Sequence of chain 1.A:
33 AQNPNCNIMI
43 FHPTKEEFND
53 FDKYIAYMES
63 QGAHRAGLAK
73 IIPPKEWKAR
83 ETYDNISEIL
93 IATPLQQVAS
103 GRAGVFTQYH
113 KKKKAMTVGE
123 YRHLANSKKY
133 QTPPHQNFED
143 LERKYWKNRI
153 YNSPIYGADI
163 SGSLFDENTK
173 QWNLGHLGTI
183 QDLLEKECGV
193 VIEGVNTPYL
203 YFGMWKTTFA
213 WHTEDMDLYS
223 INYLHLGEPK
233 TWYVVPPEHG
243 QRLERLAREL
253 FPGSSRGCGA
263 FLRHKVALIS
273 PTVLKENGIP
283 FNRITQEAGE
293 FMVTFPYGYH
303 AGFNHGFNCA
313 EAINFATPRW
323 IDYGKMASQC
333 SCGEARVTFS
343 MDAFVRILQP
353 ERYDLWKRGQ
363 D

Binding-site contacts:
Ligand atom NAC contacts residue PHE283 of chain 1.A at 3.8 Å.
Ligand atom NAC contacts residue PRO282 of chain 1.A at 4.3 Å.
Ligand atom CAJ contacts residue LYS277 of chain 1.A at 1.9 Å.
Ligand atom SAD contacts residue PRO282 of chain 1.A at 4.3 Å.
Ligand atom SAD contacts residue EDO1 of chain 1.M at 4.0 Å.
Ligand atom SAD contacts residue ILE281 of chain 1.A at 3.8 Å.
Ligand atom OAB contacts residue ILE281 of chain 1.A at 3.5 Å (h-bond).
Ligand atom OAB contacts residue LYS277 of chain 1.A at 4.3 Å.
Ligand atom CAH contacts residue LYS277 of chain 1.A at 2.1 Å.
Ligand atom CAG contacts residue PHE283 of chain 1.A at 4.3 Å (hydrophobic).
Ligand atom OAB contacts residue PRO282 of chain 1.A at 3.3 Å.
Ligand atom CAG contacts residue LYS277 of chain 1.A at 2.1 Å.
Ligand atom CAK contacts residue PHE283 of chain 1.A at 4.4 Å (hydrophobic).
Ligand atom SAD contacts residue PHE283 of chain 1.A at 4.3 Å.
Ligand atom CAK contacts residue LYS277 of chain 1.A at 2.1 Å.
Ligand atom C contacts residue IEJ1 of chain 1.T at 3.8 Å.
Ligand atom CAI contacts residue LYS277 of chain 1.A at 1.9 Å.
Ligand atom CAF contacts residue LYS277 of chain 1.A at 1.9 Å.
Ligand atom SAD contacts residue LYS277 of chain 1.A at 3.6 Å (salt-bridge).
Ligand atom NAC contacts residue ILE281 of chain 1.A at 2.9 Å (h-bond).
Ligand atom CAK contacts residue ARG285 of chain 1.A at 4.4 Å.
Ligand atom OAB contacts residue PHE283 of chain 1.A at 3.0 Å (h-bond).
Ligand atom OAE contacts residue EDO1 of chain 1.M at 3.3 Å.
Ligand atom CAH contacts residue PHE283 of chain 1.A at 3.7 Å (hydrophobic).
Ligand atom NAC contacts residue LEU276 of chain 1.A at 4.4 Å.
Ligand atom C contacts residue LYS277 of chain 1.A at 3.1 Å.
Ligand atom OAE contacts residue LYS277 of chain 1.A at 4.5 Å.
Ligand atom NAC contacts residue LYS277 of chain 1.A at 3.9 Å.
Ligand atom NAC contacts residue EDO1 of chain 1.M at 3.1 Å (h-bond).
Ligand atom C contacts residue EDO1 of chain 1.M at 3.8 Å.

This small molecule binds to this protein.
Small molecule (SMILES): Cc1ccccc1S(N)(=O)=O